Binding-site contacts:
Ligand atom C4 contacts residue TYR111 of chain 1.D at 3.5 Å (hydrophobic).
Ligand atom C2 contacts residue HIS176 of chain 1.D at 3.8 Å.
Ligand atom O6 contacts residue HIS383 of chain 1.D at 2.8 Å (h-bond).
Ligand atom C1 contacts residue HIS176 of chain 1.D at 3.7 Å.
Ligand atom C1 contacts residue TRP316 of chain 1.D at 3.9 Å (hydrophobic).
Ligand atom O5 contacts residue TYR111 of chain 1.D at 3.3 Å (h-bond).
Ligand atom C6 contacts residue PHE239 of chain 1.D at 4.0 Å (hydrophobic).
Ligand atom O1 contacts residue MET175 of chain 1.D at 3.8 Å.
Ligand atom O5 contacts residue ARG55 of chain 1.D at 3.5 Å (salt-bridge).
Ligand atom C4 contacts residue ARG238 of chain 1.D at 3.8 Å.
Ligand atom O3 contacts residue ASN172 of chain 1.D at 2.8 Å (h-bond).
Ligand atom O4 contacts residue TRP316 of chain 1.D at 4.0 Å.
Ligand atom O1 contacts residue GLU251 of chain 1.D at 2.8 Å (salt-bridge).
Ligand atom C1 contacts residue HIS383 of chain 1.D at 3.6 Å.
Ligand atom C5 contacts residue TYR111 of chain 1.D at 3.7 Å (hydrophobic).
Ligand atom O2 contacts residue TYR111 of chain 1.D at 2.7 Å (h-bond).
Ligand atom C3 contacts residue TRP316 of chain 1.D at 3.5 Å (hydrophobic).
Ligand atom C6 contacts residue ARG55 of chain 1.D at 3.6 Å.
Ligand atom O5 contacts residue HIS383 of chain 1.D at 3.0 Å (h-bond).
Ligand atom O3 contacts residue PHE239 of chain 1.D at 3.8 Å.
Ligand atom C2 contacts residue ASN172 of chain 1.D at 3.5 Å.
Ligand atom O1 contacts residue HIS176 of chain 1.D at 2.8 Å (h-bond).
Ligand atom C4 contacts residue PHE239 of chain 1.D at 3.7 Å (hydrophobic).
Ligand atom O6 contacts residue ARG55 of chain 1.D at 2.8 Å (salt-bridge).
Ligand atom O3 contacts residue ARG238 of chain 1.D at 3.6 Å.
Ligand atom O2 contacts residue HIS176 of chain 1.D at 3.0 Å (h-bond).
Ligand atom C6 contacts residue TYR111 of chain 1.D at 3.8 Å (hydrophobic).
Ligand atom C5 contacts residue HIS383 of chain 1.D at 3.7 Å.
Ligand atom C3 contacts residue ASN172 of chain 1.D at 3.9 Å.
Ligand atom O4 contacts residue ARG238 of chain 1.D at 2.6 Å (salt-bridge).
Ligand atom C1 contacts residue GLU251 of chain 1.D at 3.8 Å.
Ligand atom C1 contacts residue TYR111 of chain 1.D at 3.9 Å (hydrophobic).
Ligand atom O4 contacts residue PHE239 of chain 1.D at 3.7 Å.
Ligand atom O2 contacts residue ASN172 of chain 1.D at 2.7 Å (h-bond).
Ligand atom C2 contacts residue TYR111 of chain 1.D at 3.8 Å (hydrophobic).
Ligand atom C5 contacts residue TRP316 of chain 1.D at 3.8 Å (hydrophobic).
Ligand atom C2 contacts residue TRP316 of chain 1.D at 3.9 Å (hydrophobic).
Ligand atom C6 contacts residue HIS383 of chain 1.D at 3.8 Å.
Ligand atom O1 contacts residue HIS383 of chain 1.D at 3.2 Å.
Ligand atom O4 contacts residue TRP375 of chain 1.D at 3.7 Å.

A small-molecule ligand and the protein it binds are described below.
Small molecule (SMILES): OC[C@H]1O[C@@H](O)[C@@H](O)[C@@H](O)[C@@H]1O

Sequence of chain 1.D:
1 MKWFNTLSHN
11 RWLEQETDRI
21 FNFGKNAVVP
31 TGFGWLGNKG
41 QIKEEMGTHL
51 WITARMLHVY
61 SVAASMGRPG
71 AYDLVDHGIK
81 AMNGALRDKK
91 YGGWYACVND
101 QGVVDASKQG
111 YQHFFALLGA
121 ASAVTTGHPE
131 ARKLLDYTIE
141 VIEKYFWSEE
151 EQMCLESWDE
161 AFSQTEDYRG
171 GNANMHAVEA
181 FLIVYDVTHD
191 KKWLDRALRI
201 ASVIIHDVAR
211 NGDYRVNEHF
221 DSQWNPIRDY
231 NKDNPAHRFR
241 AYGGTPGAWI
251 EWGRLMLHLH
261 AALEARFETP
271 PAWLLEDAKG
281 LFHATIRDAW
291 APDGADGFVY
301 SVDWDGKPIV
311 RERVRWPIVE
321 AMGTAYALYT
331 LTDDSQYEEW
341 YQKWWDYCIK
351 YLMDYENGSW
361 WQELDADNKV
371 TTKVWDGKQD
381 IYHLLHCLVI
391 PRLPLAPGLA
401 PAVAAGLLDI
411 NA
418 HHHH